Binding-site contacts:
Ligand atom C3 contacts residue ASN76 of chain 1.B at 3.8 Å.
Ligand atom C7 contacts residue ASP75 of chain 1.B at 4.0 Å.
Ligand atom O7 contacts residue ASN76 of chain 1.B at 3.2 Å (h-bond).
Ligand atom C4 contacts residue ASN76 of chain 1.B at 4.2 Å.
Ligand atom C1 contacts residue ASN76 of chain 1.B at 1.4 Å.
Ligand atom N2 contacts residue ASN76 of chain 1.B at 2.9 Å (h-bond).
Ligand atom C2 contacts residue ASN76 of chain 1.B at 2.5 Å.
Ligand atom C8 contacts residue ASP75 of chain 1.B at 3.3 Å.
Ligand atom C8 contacts residue ASN76 of chain 1.B at 4.4 Å.
Ligand atom O7 contacts residue ASP75 of chain 1.B at 4.1 Å.
Ligand atom C5 contacts residue ASN76 of chain 1.B at 3.7 Å.
Ligand atom O7 contacts residue ARG28 of chain 1.C at 4.1 Å.
Ligand atom O5 contacts residue ASN76 of chain 1.B at 2.4 Å (h-bond).
Ligand atom C7 contacts residue ASN76 of chain 1.B at 3.3 Å.

Sequence of chain 1.B:
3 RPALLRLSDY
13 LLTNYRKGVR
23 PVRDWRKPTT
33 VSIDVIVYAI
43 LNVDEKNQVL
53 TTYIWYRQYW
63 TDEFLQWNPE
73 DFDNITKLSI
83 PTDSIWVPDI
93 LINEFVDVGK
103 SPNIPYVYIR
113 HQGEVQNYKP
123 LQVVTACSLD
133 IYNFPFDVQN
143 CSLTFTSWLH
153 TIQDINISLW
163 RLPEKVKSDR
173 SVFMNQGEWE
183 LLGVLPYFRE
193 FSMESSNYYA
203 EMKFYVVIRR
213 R

A protein and the small-molecule ligand that binds it are described below.
Small molecule (SMILES): CC(=O)N[C@@H]1[C@@H](O)[C@H](O)[C@@H](CO)O[C@H]1O

Sequence of chain 1.C:
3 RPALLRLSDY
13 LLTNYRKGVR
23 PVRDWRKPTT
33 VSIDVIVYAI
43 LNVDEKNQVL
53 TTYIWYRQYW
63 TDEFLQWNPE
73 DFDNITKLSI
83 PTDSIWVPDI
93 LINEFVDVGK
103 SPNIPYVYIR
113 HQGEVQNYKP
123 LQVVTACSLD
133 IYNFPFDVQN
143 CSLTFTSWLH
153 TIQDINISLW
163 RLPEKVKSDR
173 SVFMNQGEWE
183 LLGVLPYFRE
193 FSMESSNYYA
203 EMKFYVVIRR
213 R